Binding-site contacts:
Ligand atom C8 contacts residue ARG147 of chain 1.C at 4.2 Å.
Ligand atom C5 contacts residue ASN609 of chain 1.A at 3.7 Å.
Ligand atom C2 contacts residue ASN609 of chain 1.A at 2.4 Å.
Ligand atom O6 contacts residue HIS622 of chain 1.A at 4.2 Å.
Ligand atom N2 contacts residue ASN609 of chain 1.A at 2.8 Å (h-bond).
Ligand atom C6 contacts residue ALA623 of chain 1.A at 4.0 Å (hydrophobic).
Ligand atom O5 contacts residue ASN609 of chain 1.A at 2.4 Å (h-bond).
Ligand atom C3 contacts residue ASN609 of chain 1.A at 3.8 Å.
Ligand atom O6 contacts residue ALA623 of chain 1.A at 4.0 Å.
Ligand atom O7 contacts residue ASN609 of chain 1.A at 3.2 Å (h-bond).
Ligand atom O3 contacts residue ARG147 of chain 1.C at 4.4 Å.
Ligand atom C1 contacts residue HIS622 of chain 1.A at 4.3 Å.
Ligand atom C1 contacts residue ASN609 of chain 1.A at 1.4 Å.
Ligand atom C4 contacts residue ASN609 of chain 1.A at 4.2 Å.
Ligand atom O5 contacts residue HIS622 of chain 1.A at 4.0 Å.
Ligand atom C5 contacts residue HIS622 of chain 1.A at 4.4 Å.
Ligand atom C7 contacts residue ASN609 of chain 1.A at 3.3 Å.

Sequence of chain 1.A:
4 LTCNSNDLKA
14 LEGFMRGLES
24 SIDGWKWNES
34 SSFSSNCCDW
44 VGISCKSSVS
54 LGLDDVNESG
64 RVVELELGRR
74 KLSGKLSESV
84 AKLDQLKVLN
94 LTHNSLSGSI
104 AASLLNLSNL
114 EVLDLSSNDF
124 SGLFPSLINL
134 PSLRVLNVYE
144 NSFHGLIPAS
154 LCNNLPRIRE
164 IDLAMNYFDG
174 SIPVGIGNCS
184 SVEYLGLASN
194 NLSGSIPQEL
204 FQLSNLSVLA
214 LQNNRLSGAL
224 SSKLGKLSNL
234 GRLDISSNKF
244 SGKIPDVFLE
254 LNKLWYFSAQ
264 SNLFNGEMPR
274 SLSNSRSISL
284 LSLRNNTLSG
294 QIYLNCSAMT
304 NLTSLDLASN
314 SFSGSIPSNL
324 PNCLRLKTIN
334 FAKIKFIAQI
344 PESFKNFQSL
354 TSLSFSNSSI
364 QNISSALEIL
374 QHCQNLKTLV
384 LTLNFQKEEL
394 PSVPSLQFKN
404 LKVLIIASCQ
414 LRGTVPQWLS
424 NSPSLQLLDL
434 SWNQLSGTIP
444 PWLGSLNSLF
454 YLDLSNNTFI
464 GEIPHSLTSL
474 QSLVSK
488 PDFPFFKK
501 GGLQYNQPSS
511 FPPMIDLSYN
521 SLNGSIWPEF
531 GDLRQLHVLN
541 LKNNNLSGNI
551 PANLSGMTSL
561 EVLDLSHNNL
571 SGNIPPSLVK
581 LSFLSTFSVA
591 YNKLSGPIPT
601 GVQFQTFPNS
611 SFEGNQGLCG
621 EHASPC

The protein below binds the small molecule below.
Small molecule (SMILES): CC(=O)N[C@@H]1[C@@H](O)[C@H](O)[C@@H](CO)O[C@H]1O

Sequence of chain 1.C:
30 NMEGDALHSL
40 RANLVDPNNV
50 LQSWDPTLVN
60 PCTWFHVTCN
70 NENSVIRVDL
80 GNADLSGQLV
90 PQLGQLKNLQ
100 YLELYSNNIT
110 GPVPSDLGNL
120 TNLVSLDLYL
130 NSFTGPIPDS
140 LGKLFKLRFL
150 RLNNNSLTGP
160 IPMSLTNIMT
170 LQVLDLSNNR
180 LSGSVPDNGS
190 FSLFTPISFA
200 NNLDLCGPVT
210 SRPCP